The protein below binds the small molecule below.
Small molecule (SMILES): CC(=O)N[C@@H]1[C@@H](O)[C@H](O)[C@@H](CO)O[C@H]1O

Binding-site contacts:
Ligand atom C3 contacts residue ASN706 of chain 1.C at 3.8 Å.
Ligand atom C2 contacts residue ASN706 of chain 1.C at 2.5 Å.
Ligand atom C1 contacts residue TYR793 of chain 1.A at 4.2 Å (hydrophobic).
Ligand atom N2 contacts residue ASN706 of chain 1.C at 2.9 Å (h-bond).
Ligand atom C1 contacts residue ASN706 of chain 1.C at 1.4 Å.
Ligand atom O5 contacts residue ASN706 of chain 1.C at 2.4 Å (h-bond).
Ligand atom O5 contacts residue TYR793 of chain 1.A at 4.1 Å.
Ligand atom C6 contacts residue TYR793 of chain 1.A at 4.1 Å (hydrophobic).
Ligand atom C5 contacts residue TYR793 of chain 1.A at 3.8 Å (hydrophobic).
Ligand atom C5 contacts residue ASN706 of chain 1.C at 3.7 Å.
Ligand atom O7 contacts residue ASN706 of chain 1.C at 4.4 Å.
Ligand atom C7 contacts residue ASN706 of chain 1.C at 3.9 Å.
Ligand atom C4 contacts residue ASN706 of chain 1.C at 4.2 Å.

Sequence of chain 1.A:
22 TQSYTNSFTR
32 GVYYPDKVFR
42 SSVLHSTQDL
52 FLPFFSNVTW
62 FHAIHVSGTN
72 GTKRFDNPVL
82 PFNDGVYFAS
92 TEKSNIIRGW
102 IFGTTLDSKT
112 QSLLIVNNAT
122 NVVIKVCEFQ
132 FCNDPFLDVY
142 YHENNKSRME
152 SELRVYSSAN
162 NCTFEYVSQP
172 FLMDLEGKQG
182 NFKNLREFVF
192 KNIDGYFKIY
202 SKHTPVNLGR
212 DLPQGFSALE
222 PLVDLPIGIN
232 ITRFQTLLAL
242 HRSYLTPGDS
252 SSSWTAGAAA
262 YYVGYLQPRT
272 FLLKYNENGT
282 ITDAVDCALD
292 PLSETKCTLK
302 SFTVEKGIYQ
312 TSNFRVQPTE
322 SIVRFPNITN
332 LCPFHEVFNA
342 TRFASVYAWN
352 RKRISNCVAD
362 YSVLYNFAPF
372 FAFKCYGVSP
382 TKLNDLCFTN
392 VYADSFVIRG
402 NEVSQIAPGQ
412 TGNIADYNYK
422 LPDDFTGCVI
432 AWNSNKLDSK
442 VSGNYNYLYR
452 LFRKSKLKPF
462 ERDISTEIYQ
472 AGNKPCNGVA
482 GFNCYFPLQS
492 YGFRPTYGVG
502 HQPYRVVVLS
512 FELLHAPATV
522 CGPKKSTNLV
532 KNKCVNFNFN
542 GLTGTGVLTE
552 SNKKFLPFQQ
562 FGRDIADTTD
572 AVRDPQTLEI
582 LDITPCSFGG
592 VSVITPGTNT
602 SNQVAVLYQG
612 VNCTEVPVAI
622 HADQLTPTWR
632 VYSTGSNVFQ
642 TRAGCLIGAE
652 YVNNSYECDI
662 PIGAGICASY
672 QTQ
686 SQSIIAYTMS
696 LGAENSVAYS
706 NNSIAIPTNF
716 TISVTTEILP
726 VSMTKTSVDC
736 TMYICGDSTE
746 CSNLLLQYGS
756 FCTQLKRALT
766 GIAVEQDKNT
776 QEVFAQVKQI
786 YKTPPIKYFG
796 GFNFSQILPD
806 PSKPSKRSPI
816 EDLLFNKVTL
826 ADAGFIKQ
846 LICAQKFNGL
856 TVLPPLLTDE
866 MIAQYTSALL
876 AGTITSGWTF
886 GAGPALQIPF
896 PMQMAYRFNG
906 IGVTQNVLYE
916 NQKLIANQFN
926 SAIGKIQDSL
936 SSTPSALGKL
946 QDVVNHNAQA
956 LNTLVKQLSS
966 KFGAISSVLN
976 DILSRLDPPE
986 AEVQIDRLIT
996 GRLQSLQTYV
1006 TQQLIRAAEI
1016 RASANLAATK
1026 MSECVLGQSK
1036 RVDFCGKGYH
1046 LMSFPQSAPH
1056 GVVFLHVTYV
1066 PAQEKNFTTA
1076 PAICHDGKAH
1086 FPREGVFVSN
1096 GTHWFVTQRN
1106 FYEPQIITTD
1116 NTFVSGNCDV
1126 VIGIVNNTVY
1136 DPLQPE

Sequence of chain 1.C:
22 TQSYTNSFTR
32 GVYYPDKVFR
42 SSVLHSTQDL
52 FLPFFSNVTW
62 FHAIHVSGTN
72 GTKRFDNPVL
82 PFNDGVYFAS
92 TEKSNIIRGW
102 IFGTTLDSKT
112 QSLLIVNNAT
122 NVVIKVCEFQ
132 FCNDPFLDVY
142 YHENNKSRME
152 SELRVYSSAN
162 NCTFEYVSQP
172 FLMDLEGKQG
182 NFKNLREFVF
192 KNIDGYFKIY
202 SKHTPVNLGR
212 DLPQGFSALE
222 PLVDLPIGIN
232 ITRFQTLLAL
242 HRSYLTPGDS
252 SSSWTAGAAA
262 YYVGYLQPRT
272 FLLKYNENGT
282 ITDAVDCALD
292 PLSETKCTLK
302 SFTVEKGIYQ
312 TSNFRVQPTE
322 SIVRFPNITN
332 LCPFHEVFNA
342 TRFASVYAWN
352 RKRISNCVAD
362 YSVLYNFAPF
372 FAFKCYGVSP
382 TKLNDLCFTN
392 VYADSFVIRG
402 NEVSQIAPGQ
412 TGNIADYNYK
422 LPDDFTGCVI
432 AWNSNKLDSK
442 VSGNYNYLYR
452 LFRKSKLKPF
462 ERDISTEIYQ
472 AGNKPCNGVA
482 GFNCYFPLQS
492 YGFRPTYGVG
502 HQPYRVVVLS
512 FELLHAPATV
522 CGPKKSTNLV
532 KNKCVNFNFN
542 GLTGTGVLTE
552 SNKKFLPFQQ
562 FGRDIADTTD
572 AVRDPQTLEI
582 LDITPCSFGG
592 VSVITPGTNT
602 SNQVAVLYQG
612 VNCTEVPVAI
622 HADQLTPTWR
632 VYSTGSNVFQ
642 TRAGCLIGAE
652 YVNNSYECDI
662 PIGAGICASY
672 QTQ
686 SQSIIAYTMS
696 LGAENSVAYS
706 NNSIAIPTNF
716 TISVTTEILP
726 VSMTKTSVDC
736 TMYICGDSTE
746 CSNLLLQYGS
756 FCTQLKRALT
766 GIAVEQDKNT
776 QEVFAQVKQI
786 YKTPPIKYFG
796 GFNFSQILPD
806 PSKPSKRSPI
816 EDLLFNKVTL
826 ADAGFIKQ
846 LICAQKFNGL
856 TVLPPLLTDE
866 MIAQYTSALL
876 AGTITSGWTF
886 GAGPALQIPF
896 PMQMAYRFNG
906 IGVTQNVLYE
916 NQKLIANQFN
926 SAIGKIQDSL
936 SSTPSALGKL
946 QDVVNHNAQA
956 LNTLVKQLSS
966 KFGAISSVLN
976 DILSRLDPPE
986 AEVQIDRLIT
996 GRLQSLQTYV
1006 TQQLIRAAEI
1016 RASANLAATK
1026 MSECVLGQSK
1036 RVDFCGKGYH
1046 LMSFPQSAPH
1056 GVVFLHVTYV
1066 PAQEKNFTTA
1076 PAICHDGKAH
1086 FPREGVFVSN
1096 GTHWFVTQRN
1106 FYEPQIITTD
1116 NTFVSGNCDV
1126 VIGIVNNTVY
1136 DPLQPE